Binding-site contacts:
Ligand atom C29 contacts residue VAL40 of chain 1.A at 3.7 Å (hydrophobic).
Ligand atom C19 contacts residue ALA53 of chain 1.A at 3.3 Å (hydrophobic).
Ligand atom C17 contacts residue PHE171 of chain 1.A at 3.6 Å (hydrophobic).
Ligand atom O07 contacts residue ALA174 of chain 1.A at 3.7 Å.
Ligand atom C10 contacts residue ALA174 of chain 1.A at 3.7 Å (hydrophobic).
Ligand atom C10 contacts residue VAL32 of chain 1.A at 3.5 Å (hydrophobic).
Ligand atom C12 contacts residue MET111 of chain 1.A at 3.4 Å (hydrophobic).
Ligand atom S25 contacts residue GLY172 of chain 1.A at 3.4 Å (h-bond).
Ligand atom C37 contacts residue THR108 of chain 1.A at 3.6 Å.
Ligand atom C30 contacts residue GLY33 of chain 1.A at 3.7 Å.
Ligand atom S25 contacts residue PHE171 of chain 1.A at 3.5 Å.
Ligand atom C40 contacts residue LYS55 of chain 1.A at 3.5 Å.
Ligand atom C36 contacts residue THR108 of chain 1.A at 3.6 Å.
Ligand atom N20 contacts residue ALA53 of chain 1.A at 3.6 Å.
Ligand atom C33 contacts residue GLY172 of chain 1.A at 3.4 Å.
Ligand atom N23 contacts residue LYS55 of chain 1.A at 3.0 Å.
Ligand atom N20 contacts residue MET111 of chain 1.A at 3.1 Å (h-bond).
Ligand atom C11 contacts residue MET111 of chain 1.A at 3.1 Å (hydrophobic).
Ligand atom C40 contacts residue PHE171 of chain 1.A at 3.5 Å (hydrophobic).
Ligand atom F38 contacts residue THR108 of chain 1.A at 3.7 Å.
Ligand atom O13 contacts residue ALA174 of chain 1.A at 2.9 Å (h-bond).
Ligand atom C21 contacts residue PHE171 of chain 1.A at 3.3 Å (hydrophobic).
Ligand atom C36 contacts residue ALA53 of chain 1.A at 3.5 Å (hydrophobic).
Ligand atom C16 contacts residue LEU173 of chain 1.A at 3.6 Å (hydrophobic).
Ligand atom N14 contacts residue MET111 of chain 1.A at 2.8 Å (h-bond).
Ligand atom O13 contacts residue LEU173 of chain 1.A at 3.6 Å.
Ligand atom C15 contacts residue LEU173 of chain 1.A at 3.7 Å (hydrophobic).
Ligand atom C18 contacts residue ALA53 of chain 1.A at 3.6 Å (hydrophobic).
Ligand atom N27 contacts residue GLY172 of chain 1.A at 3.0 Å (h-bond).
Ligand atom F38 contacts residue LEU106 of chain 1.A at 3.1 Å.
Ligand atom C28 contacts residue GLY172 of chain 1.A at 3.6 Å.
Ligand atom C01 contacts residue ALA42 of chain 1.A at 3.5 Å (hydrophobic).
Ligand atom C18 contacts residue MET111 of chain 1.A at 3.7 Å (hydrophobic).
Ligand atom C08 contacts residue ARG175 of chain 1.A at 3.5 Å.
Ligand atom C24 contacts residue PHE171 of chain 1.A at 3.5 Å (hydrophobic).
Ligand atom F38 contacts residue VAL107 of chain 1.A at 3.2 Å.
Ligand atom C22 contacts residue PHE171 of chain 1.A at 3.5 Å (hydrophobic).
Ligand atom O13 contacts residue VAL32 of chain 1.A at 3.6 Å.
Ligand atom C19 contacts residue HIS109 of chain 1.A at 3.3 Å.
Ligand atom C19 contacts residue MET111 of chain 1.A at 3.3 Å (hydrophobic).

A protein and the small-molecule ligand that binds it are described below.
Small molecule (SMILES): COc1ccc(OC)c(CCC(=O)Nc2cc(-c3sc(NNc4ccccc4)nc3-c3ccc(F)cc3)ccn2)c1

Sequence of chain 1.A:
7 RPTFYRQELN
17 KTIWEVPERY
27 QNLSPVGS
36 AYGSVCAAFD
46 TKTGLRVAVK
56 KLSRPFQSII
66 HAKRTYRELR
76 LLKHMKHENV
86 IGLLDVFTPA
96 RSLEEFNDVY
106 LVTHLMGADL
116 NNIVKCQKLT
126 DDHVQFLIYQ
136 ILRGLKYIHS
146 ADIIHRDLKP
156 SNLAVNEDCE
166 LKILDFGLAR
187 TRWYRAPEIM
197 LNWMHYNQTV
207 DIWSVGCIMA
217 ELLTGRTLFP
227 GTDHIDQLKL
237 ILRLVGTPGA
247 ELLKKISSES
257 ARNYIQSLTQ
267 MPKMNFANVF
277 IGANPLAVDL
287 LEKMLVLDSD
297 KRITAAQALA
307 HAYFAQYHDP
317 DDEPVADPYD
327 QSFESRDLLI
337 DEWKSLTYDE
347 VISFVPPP